Sequence of chain 6.A:
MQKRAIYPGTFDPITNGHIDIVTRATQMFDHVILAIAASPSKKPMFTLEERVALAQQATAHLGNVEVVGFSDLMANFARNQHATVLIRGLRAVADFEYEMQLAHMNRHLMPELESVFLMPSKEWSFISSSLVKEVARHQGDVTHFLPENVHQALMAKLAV

Sequence of chain 11.A:
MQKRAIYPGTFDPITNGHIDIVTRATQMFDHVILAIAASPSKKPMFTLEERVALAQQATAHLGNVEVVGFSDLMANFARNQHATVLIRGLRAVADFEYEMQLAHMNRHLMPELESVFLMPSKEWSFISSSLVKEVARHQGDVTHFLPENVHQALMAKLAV

Binding-site contacts:
Ligand atom C9 contacts residue PG41 of chain 11.G at 3.6 Å.
Ligand atom N1 contacts residue HIS138 of chain 6.A at 3.4 Å.
Ligand atom C3 contacts residue PG41 of chain 11.G at 3.8 Å.
Ligand atom O1 contacts residue PHE70 of chain 11.A at 3.7 Å.
Ligand atom C14 contacts residue ASP72 of chain 11.A at 3.4 Å.
Ligand atom O contacts residue LEU102 of chain 11.A at 3.7 Å.
Ligand atom C10 contacts residue ALA37 of chain 11.A at 3.7 Å (hydrophobic).
Ligand atom N4 contacts residue LEU73 of chain 11.A at 3.6 Å.
Ligand atom C7 contacts residue ALA37 of chain 11.A at 3.4 Å (hydrophobic).
Ligand atom C contacts residue ARG88 of chain 11.A at 3.4 Å.
Ligand atom C8 contacts residue ALA37 of chain 11.A at 3.4 Å (hydrophobic).
Ligand atom N3 contacts residue LEU73 of chain 11.A at 3.7 Å.
Ligand atom C8 contacts residue PG41 of chain 11.G at 3.7 Å.
Ligand atom C6 contacts residue PG41 of chain 11.G at 3.7 Å.
Ligand atom C9 contacts residue THR10 of chain 11.A at 3.6 Å.
Ligand atom O2 contacts residue GLU134 of chain 6.A at 3.5 Å.
Ligand atom C16 contacts residue PG41 of chain 11.G at 3.7 Å.
Ligand atom N4 contacts residue MET74 of chain 11.A at 2.9 Å (h-bond).
Ligand atom C5 contacts residue PG41 of chain 11.G at 3.7 Å.
Ligand atom N contacts residue ASP72 of chain 11.A at 3.0 Å (salt-bridge).
Ligand atom C5 contacts residue MET74 of chain 11.A at 3.6 Å (hydrophobic).
Ligand atom C15 contacts residue HIS138 of chain 6.A at 3.5 Å.
Ligand atom C12 contacts residue ALA37 of chain 11.A at 3.4 Å (hydrophobic).
Ligand atom C contacts residue ASN106 of chain 11.A at 3.4 Å.
Ligand atom C9 contacts residue ALA37 of chain 11.A at 3.6 Å (hydrophobic).
Ligand atom O contacts residue ASN106 of chain 11.A at 3.1 Å (h-bond).
Ligand atom C14 contacts residue SER71 of chain 11.A at 3.7 Å.
Ligand atom C contacts residue GLU99 of chain 11.A at 3.6 Å.
Ligand atom C1 contacts residue MET74 of chain 11.A at 3.7 Å (hydrophobic).
Ligand atom C12 contacts residue PHE70 of chain 11.A at 3.8 Å (hydrophobic).
Ligand atom C19 contacts residue ASN106 of chain 11.A at 3.5 Å.
Ligand atom O contacts residue MET74 of chain 11.A at 3.7 Å.
Ligand atom C3 contacts residue PRO8 of chain 11.A at 3.7 Å (hydrophobic).
Ligand atom C2 contacts residue ARG88 of chain 11.A at 3.6 Å.
Ligand atom O2 contacts residue PG41 of chain 11.G at 3.2 Å.
Ligand atom N contacts residue HIS138 of chain 6.A at 3.6 Å.
Ligand atom C11 contacts residue ALA37 of chain 11.A at 3.6 Å (hydrophobic).
Ligand atom C contacts residue LEU102 of chain 11.A at 3.6 Å (hydrophobic).
Ligand atom C13 contacts residue HIS138 of chain 6.A at 3.6 Å.
Ligand atom C4 contacts residue PG41 of chain 11.G at 3.8 Å.

A small-molecule ligand and the protein it binds are described below.
Small molecule (SMILES): COc1ccc(Oc2cccc([C@@H](C)Nc3nc4n(n3)C(=O)CC(C)=N4)c2)cc1